The small molecule below binds the protein below.
Small molecule (SMILES): Nc1nc2[nH]cnc2c(=O)[nH]1

Binding-site contacts:
Ligand atom N7 contacts residue ARG59 of chain 1.HB at 3.9 Å.
Ligand atom C8 contacts residue ASN58 of chain 1.HB at 4.1 Å.
Ligand atom C8 contacts residue ARG59 of chain 1.HB at 4.0 Å.
Ligand atom N9 contacts residue ARG59 of chain 1.HB at 4.4 Å.

Sequence of chain 1.HB:
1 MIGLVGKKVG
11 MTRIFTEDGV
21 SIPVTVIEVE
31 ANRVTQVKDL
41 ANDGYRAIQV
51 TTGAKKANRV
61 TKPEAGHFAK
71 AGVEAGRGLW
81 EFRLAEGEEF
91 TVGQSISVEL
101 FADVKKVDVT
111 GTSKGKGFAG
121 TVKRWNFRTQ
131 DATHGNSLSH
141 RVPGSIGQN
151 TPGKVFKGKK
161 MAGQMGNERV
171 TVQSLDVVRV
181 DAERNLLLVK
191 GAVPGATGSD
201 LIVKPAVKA